Sequence of chain 1.C:
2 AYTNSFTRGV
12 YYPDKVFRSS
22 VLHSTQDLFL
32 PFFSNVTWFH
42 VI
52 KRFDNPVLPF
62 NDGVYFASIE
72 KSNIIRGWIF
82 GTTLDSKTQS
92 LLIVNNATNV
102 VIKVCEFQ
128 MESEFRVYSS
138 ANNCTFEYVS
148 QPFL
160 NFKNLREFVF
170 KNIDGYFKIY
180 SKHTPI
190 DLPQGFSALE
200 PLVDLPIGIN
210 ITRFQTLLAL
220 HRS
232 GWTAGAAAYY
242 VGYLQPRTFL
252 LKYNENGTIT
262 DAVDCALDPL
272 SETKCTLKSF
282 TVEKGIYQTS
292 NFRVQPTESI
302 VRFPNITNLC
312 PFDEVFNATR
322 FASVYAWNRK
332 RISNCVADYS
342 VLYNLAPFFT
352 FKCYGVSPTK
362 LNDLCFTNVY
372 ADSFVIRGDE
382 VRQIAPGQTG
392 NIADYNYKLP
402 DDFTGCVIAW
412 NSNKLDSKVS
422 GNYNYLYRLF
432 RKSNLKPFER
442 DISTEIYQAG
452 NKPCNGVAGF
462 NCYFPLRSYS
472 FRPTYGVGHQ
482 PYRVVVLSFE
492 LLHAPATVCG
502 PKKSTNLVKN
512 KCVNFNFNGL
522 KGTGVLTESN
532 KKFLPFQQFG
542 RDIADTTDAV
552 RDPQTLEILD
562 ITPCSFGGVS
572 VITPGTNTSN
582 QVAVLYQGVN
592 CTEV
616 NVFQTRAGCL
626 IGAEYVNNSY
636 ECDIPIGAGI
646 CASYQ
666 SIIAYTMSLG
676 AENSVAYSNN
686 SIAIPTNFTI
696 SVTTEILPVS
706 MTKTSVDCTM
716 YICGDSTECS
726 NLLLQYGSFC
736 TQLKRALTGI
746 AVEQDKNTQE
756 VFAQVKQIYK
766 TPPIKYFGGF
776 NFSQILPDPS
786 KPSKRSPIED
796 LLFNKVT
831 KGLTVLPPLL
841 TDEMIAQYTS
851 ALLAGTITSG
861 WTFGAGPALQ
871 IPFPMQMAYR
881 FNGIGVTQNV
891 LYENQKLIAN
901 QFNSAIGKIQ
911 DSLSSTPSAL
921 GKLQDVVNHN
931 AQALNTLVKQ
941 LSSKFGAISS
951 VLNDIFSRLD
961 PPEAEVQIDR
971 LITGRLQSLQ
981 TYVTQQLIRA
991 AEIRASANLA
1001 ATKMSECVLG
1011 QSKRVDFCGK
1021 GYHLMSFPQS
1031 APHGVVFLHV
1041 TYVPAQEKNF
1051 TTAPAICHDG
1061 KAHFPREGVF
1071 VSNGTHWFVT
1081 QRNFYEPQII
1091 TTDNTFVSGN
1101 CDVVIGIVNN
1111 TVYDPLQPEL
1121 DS

This protein binds this small molecule.
Small molecule (SMILES): CC(=O)N[C@@H]1[C@@H](O)[C@H](O)[C@@H](CO)O[C@H]1O

Binding-site contacts:
Ligand atom C5 contacts residue THR211 of chain 1.C at 3.9 Å.
Ligand atom C4 contacts residue ASN209 of chain 1.C at 4.2 Å.
Ligand atom C6 contacts residue THR83 of chain 1.C at 4.5 Å.
Ligand atom O6 contacts residue THR83 of chain 1.C at 3.3 Å (h-bond).
Ligand atom C3 contacts residue ASN209 of chain 1.C at 3.8 Å.
Ligand atom O5 contacts residue THR83 of chain 1.C at 4.1 Å.
Ligand atom O6 contacts residue THR211 of chain 1.C at 3.7 Å.
Ligand atom C6 contacts residue THR211 of chain 1.C at 4.4 Å.
Ligand atom C5 contacts residue ASN209 of chain 1.C at 3.7 Å.
Ligand atom C7 contacts residue ASN209 of chain 1.C at 3.3 Å.
Ligand atom C1 contacts residue THR211 of chain 1.C at 3.8 Å.
Ligand atom N2 contacts residue ASN209 of chain 1.C at 2.9 Å (h-bond).
Ligand atom O5 contacts residue ASN209 of chain 1.C at 2.4 Å (h-bond).
Ligand atom C2 contacts residue ASN209 of chain 1.C at 2.4 Å.
Ligand atom C8 contacts residue ASN209 of chain 1.C at 4.2 Å.
Ligand atom O5 contacts residue THR211 of chain 1.C at 3.7 Å.
Ligand atom C1 contacts residue ASN209 of chain 1.C at 1.4 Å.
Ligand atom O7 contacts residue ASN209 of chain 1.C at 3.4 Å (h-bond).